Sequence of chain 1.A:
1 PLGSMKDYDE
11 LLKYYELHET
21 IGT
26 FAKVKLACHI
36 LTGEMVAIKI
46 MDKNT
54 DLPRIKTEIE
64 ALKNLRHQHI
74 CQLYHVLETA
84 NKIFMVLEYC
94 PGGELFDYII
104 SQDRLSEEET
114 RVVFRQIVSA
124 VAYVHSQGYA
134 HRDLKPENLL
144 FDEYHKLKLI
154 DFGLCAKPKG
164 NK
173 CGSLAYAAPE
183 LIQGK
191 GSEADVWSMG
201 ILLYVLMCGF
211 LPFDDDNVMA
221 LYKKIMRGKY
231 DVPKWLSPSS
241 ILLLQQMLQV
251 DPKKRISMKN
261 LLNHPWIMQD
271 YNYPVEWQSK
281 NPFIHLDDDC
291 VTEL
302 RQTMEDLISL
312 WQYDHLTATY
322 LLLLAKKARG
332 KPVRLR

This small molecule binds to this protein.
Small molecule (SMILES): c1cc(-c2cnn3cc(-c4ccc(OCCN5CCCCC5)cc4)cnc23)ccn1

Binding-site contacts:
Ligand atom N4 contacts residue TYR92 of chain 1.A at 3.7 Å.
Ligand atom C13 contacts residue CYS93 of chain 1.A at 3.7 Å (hydrophobic).
Ligand atom N2 contacts residue LEU143 of chain 1.A at 3.7 Å.
Ligand atom C14 contacts residue CYS93 of chain 1.A at 3.7 Å (hydrophobic).
Ligand atom C10 contacts residue TYR92 of chain 1.A at 3.9 Å (hydrophobic).
Ligand atom C10 contacts residue CYS93 of chain 1.A at 3.2 Å (hydrophobic).
Ligand atom C22 contacts residue VAL29 of chain 1.A at 4.0 Å (hydrophobic).
Ligand atom N4 contacts residue GLU91 of chain 1.A at 3.4 Å (salt-bridge).
Ligand atom N3 contacts residue LEU143 of chain 1.A at 3.8 Å.
Ligand atom C18 contacts residue CYS93 of chain 1.A at 4.1 Å (hydrophobic).
Ligand atom C5 contacts residue GLY95 of chain 1.A at 3.4 Å.
Ligand atom C8 contacts residue PRO94 of chain 1.A at 3.9 Å (hydrophobic).
Ligand atom N3 contacts residue CYS93 of chain 1.A at 3.8 Å.
Ligand atom C7 contacts residue PRO94 of chain 1.A at 3.9 Å (hydrophobic).
Ligand atom C21 contacts residue VAL29 of chain 1.A at 4.0 Å (hydrophobic).
Ligand atom C18 contacts residue LEU143 of chain 1.A at 4.0 Å (hydrophobic).
Ligand atom N5 contacts residue LYS44 of chain 1.A at 3.6 Å.
Ligand atom C9 contacts residue CYS93 of chain 1.A at 4.0 Å (hydrophobic).
Ligand atom C24 contacts residue ILE153 of chain 1.A at 4.0 Å (hydrophobic).
Ligand atom C9 contacts residue TYR92 of chain 1.A at 4.1 Å (hydrophobic).
Ligand atom C15 contacts residue TYR92 of chain 1.A at 4.0 Å (hydrophobic).
Ligand atom C19 contacts residue LEU143 of chain 1.A at 3.5 Å (hydrophobic).
Ligand atom C9 contacts residue PRO94 of chain 1.A at 3.3 Å (hydrophobic).
Ligand atom C24 contacts residue LEU90 of chain 1.A at 3.9 Å (hydrophobic).
Ligand atom C15 contacts residue CYS93 of chain 1.A at 3.1 Å (hydrophobic).
Ligand atom C20 contacts residue LEU143 of chain 1.A at 4.0 Å (hydrophobic).
Ligand atom C10 contacts residue PRO94 of chain 1.A at 3.9 Å (hydrophobic).
Ligand atom C23 contacts residue LEU90 of chain 1.A at 3.5 Å (hydrophobic).
Ligand atom C15 contacts residue ILE21 of chain 1.A at 4.1 Å (hydrophobic).
Ligand atom N4 contacts residue CYS93 of chain 1.A at 3.0 Å (h-bond).
Ligand atom C11 contacts residue GLY96 of chain 1.A at 4.1 Å.
Ligand atom O1 contacts residue PRO94 of chain 1.A at 4.0 Å.
Ligand atom C24 contacts residue CYS74 of chain 1.A at 4.0 Å (hydrophobic).
Ligand atom C17 contacts residue LEU143 of chain 1.A at 3.4 Å (hydrophobic).
Ligand atom C18 contacts residue ALA42 of chain 1.A at 3.5 Å (hydrophobic).
Ligand atom C23 contacts residue ILE153 of chain 1.A at 4.1 Å (hydrophobic).
Ligand atom N4 contacts residue ALA42 of chain 1.A at 3.6 Å.
Ligand atom C18 contacts residue GLU91 of chain 1.A at 3.2 Å.
Ligand atom C4 contacts residue GLY95 of chain 1.A at 3.3 Å.
Ligand atom C5 contacts residue PRO94 of chain 1.A at 3.9 Å (hydrophobic).